Binding-site contacts:
Ligand atom C07 contacts residue Y1E1 of chain 1.E at 2.2 Å.
Ligand atom C20 contacts residue Y1E1 of chain 1.E at 0.3 Å.
Ligand atom N18 contacts residue SER144 of chain 1.B at 3.2 Å (h-bond).
Ligand atom C34 contacts residue Y1E1 of chain 1.E at 0.2 Å.
Ligand atom C04 contacts residue Y1E1 of chain 1.E at 0.8 Å.
Ligand atom O01 contacts residue Y1E1 of chain 1.E at 0.6 Å (h-bond).
Ligand atom O01 contacts residue ASN142 of chain 1.B at 3.1 Å.
Ligand atom C29 contacts residue Y1E1 of chain 1.E at 0.1 Å.
Ligand atom O01 contacts residue GLY143 of chain 1.B at 2.9 Å (h-bond).
Ligand atom C34 contacts residue CYS145 of chain 1.B at 2.8 Å (hydrophobic).
Ligand atom O15 contacts residue Y1E1 of chain 1.E at 1.7 Å.
Ligand atom N03 contacts residue Y1E1 of chain 1.E at 0.5 Å (h-bond).
Ligand atom C21 contacts residue Y1E1 of chain 1.E at 0.4 Å.
Ligand atom C35 contacts residue Y1E1 of chain 1.E at 0.1 Å.
Ligand atom N18 contacts residue HIS163 of chain 1.B at 3.2 Å (h-bond).
Ligand atom C23 contacts residue Y1E1 of chain 1.E at 0.6 Å.
Ligand atom C05 contacts residue Y1E1 of chain 1.E at 1.1 Å.
Ligand atom C11 contacts residue Y1E1 of chain 1.E at 3.1 Å.
Ligand atom C28 contacts residue Y1E1 of chain 1.E at 0.2 Å.
Ligand atom C24 contacts residue Y1E1 of chain 1.E at 0.5 Å.
Ligand atom C22 contacts residue Y1E1 of chain 1.E at 0.4 Å.
Ligand atom C10 contacts residue Y1E1 of chain 1.E at 2.7 Å.
Ligand atom C19 contacts residue Y1E1 of chain 1.E at 0.2 Å.
Ligand atom C33 contacts residue Y1E1 of chain 1.E at 0.7 Å.
Ligand atom C07 contacts residue GLU166 of chain 1.B at 3.2 Å.
Ligand atom C17 contacts residue Y1E1 of chain 1.E at 0.7 Å.
Ligand atom C02 contacts residue Y1E1 of chain 1.E at 0.4 Å.
Ligand atom N06 contacts residue Y1E1 of chain 1.E at 1.3 Å (h-bond).
Ligand atom N18 contacts residue Y1E1 of chain 1.E at 0.5 Å (h-bond).
Ligand atom C35 contacts residue CYS145 of chain 1.B at 1.6 Å (hydrophobic).
Ligand atom C16 contacts residue Y1E1 of chain 1.E at 0.6 Å.
Ligand atom C27 contacts residue Y1E1 of chain 1.E at 0.2 Å.
Ligand atom C21 contacts residue ASN142 of chain 1.B at 3.1 Å.
Ligand atom C02 contacts residue CYS145 of chain 1.B at 3.2 Å (hydrophobic).
Ligand atom C30 contacts residue Y1E1 of chain 1.E at 0.1 Å.
Ligand atom C26 contacts residue Y1E1 of chain 1.E at 0.2 Å.
Ligand atom C08 contacts residue Y1E1 of chain 1.E at 1.3 Å.
Ligand atom C32 contacts residue Y1E1 of chain 1.E at 0.7 Å.
Ligand atom C31 contacts residue Y1E1 of chain 1.E at 0.2 Å.
Ligand atom C25 contacts residue Y1E1 of chain 1.E at 0.3 Å.

A protein and the small-molecule ligand that binds it are described below.
Small molecule (SMILES): C=CC(=O)N(c1ccc(-c2ccccc2)cc1)[C@@H](C(=O)N[C@@H](C)c1ccccc1)c1cccnc1

Sequence of chain 1.A:
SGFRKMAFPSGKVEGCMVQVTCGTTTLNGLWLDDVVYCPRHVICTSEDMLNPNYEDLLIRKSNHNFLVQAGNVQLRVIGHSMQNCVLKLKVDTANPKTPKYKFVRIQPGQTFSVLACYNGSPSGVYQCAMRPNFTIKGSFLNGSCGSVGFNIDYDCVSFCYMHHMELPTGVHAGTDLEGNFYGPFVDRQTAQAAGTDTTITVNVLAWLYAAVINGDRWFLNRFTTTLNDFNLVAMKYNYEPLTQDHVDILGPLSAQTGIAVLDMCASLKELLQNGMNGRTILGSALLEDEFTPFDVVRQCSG

Sequence of chain 1.B:
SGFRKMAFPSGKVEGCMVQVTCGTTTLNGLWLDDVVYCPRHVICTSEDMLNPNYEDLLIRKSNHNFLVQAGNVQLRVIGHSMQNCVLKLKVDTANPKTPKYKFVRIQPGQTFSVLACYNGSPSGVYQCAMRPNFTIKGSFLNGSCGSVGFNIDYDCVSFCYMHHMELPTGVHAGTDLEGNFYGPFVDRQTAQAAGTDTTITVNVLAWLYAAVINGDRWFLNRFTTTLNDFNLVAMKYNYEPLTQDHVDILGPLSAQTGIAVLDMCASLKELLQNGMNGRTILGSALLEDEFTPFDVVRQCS